The small molecule below binds the protein below.
Small molecule (SMILES): O=C(O)c1[nH]c(-c2cccc(-c3nnn[nH]3)c2)cc(=O)c1O

Binding-site contacts:
Ligand atom NAJ contacts residue ARG190 of chain 1.A at 3.5 Å.
Ligand atom CAI contacts residue LYS128 of chain 1.A at 3.5 Å.
Ligand atom OAD contacts residue MN1 of chain 1.C at 2.1 Å.
Ligand atom CAV contacts residue LYS128 of chain 1.A at 3.2 Å.
Ligand atom CAV contacts residue HO11 of chain 1.E at 3.6 Å.
Ligand atom OAD contacts residue HIS47 of chain 1.A at 3.1 Å.
Ligand atom NAL contacts residue ARG190 of chain 1.A at 3.4 Å.
Ligand atom CAV contacts residue MN1 of chain 1.B at 2.9 Å.
Ligand atom NAK contacts residue TYR124 of chain 1.A at 3.5 Å.
Ligand atom OAD contacts residue GLU113 of chain 1.A at 3.3 Å (salt-bridge).
Ligand atom CAO contacts residue GLU74 of chain 1.A at 3.6 Å.
Ligand atom CAH contacts residue HO11 of chain 1.E at 3.5 Å.
Ligand atom CAS contacts residue MN1 of chain 1.B at 3.0 Å.
Ligand atom OAB contacts residue MN1 of chain 1.B at 2.2 Å.
Ligand atom CAF contacts residue HO11 of chain 1.E at 3.6 Å.
Ligand atom OAC contacts residue GLU74 of chain 1.A at 2.7 Å (salt-bridge).
Ligand atom CAS contacts residue MN1 of chain 1.C at 3.1 Å.
Ligand atom CAU contacts residue MN1 of chain 1.C at 3.4 Å.
Ligand atom OAB contacts residue ILE114 of chain 1.A at 3.2 Å (h-bond).
Ligand atom CAV contacts residue HIS47 of chain 1.A at 3.6 Å.
Ligand atom OAD contacts residue MN1 of chain 1.B at 2.2 Å.
Ligand atom OAD contacts residue ASP102 of chain 1.A at 2.7 Å (salt-bridge).
Ligand atom CAG contacts residue ARG190 of chain 1.A at 3.4 Å.
Ligand atom OAB contacts residue LYS128 of chain 1.A at 3.0 Å (salt-bridge).
Ligand atom OAB contacts residue GLU113 of chain 1.A at 3.2 Å (salt-bridge).
Ligand atom OAA contacts residue HO11 of chain 1.E at 3.3 Å.
Ligand atom CAP contacts residue HO11 of chain 1.E at 3.6 Å.
Ligand atom CAT contacts residue HO11 of chain 1.E at 3.6 Å.
Ligand atom NAM contacts residue TYR124 of chain 1.A at 3.0 Å (h-bond).
Ligand atom OAB contacts residue HIS47 of chain 1.A at 3.0 Å (h-bond).
Ligand atom NAK contacts residue GLU189 of chain 1.A at 3.4 Å.
Ligand atom CAO contacts residue MN1 of chain 1.C at 2.9 Å.
Ligand atom CAQ contacts residue ARG190 of chain 1.A at 3.5 Å.
Ligand atom CAQ contacts residue HO11 of chain 1.E at 3.6 Å.
Ligand atom CAI contacts residue HO11 of chain 1.E at 3.3 Å.
Ligand atom NAJ contacts residue GLU189 of chain 1.A at 3.4 Å.
Ligand atom OAC contacts residue MN1 of chain 1.C at 1.8 Å.
Ligand atom CAR contacts residue HO11 of chain 1.E at 3.4 Å.
Ligand atom OAD contacts residue GLU74 of chain 1.A at 3.1 Å (salt-bridge).
Ligand atom NAN contacts residue HO11 of chain 1.E at 3.4 Å.

Sequence of chain 1.A:
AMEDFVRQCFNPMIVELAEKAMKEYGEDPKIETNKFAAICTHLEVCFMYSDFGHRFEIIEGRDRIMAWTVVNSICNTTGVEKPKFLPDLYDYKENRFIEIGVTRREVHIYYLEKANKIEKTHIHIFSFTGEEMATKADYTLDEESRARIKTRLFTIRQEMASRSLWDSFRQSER